Binding-site contacts:
Ligand atom C4 contacts residue TYR127 of chain 1.A at 4.0 Å (hydrophobic).
Ligand atom O contacts residue HIS249 of chain 1.A at 3.3 Å.
Ligand atom S2 contacts residue LEU130 of chain 1.A at 3.9 Å.
Ligand atom C8 contacts residue ARG88 of chain 1.A at 3.9 Å.
Ligand atom C2 contacts residue PHE163 of chain 1.A at 3.3 Å (hydrophobic).
Ligand atom S2 contacts residue MET164 of chain 1.A at 3.6 Å.
Ligand atom C18 contacts residue CYS85 of chain 1.A at 3.6 Å (hydrophobic).
Ligand atom C5 contacts residue CYS85 of chain 1.A at 3.9 Å (hydrophobic).
Ligand atom N contacts residue TYR127 of chain 1.A at 3.4 Å (h-bond).
Ligand atom O contacts residue TYR127 of chain 1.A at 3.7 Å.
Ligand atom O2 contacts residue SER142 of chain 1.A at 2.5 Å (h-bond).
Ligand atom C6 contacts residue SER89 of chain 1.A at 3.5 Å.
Ligand atom O contacts residue LYS167 of chain 1.A at 2.9 Å (salt-bridge).
Ligand atom C1 contacts residue PHE163 of chain 1.A at 3.5 Å (hydrophobic).
Ligand atom C19 contacts residue CYS85 of chain 1.A at 3.9 Å (hydrophobic).
Ligand atom C20 contacts residue PHE163 of chain 1.A at 3.8 Å (hydrophobic).
Ligand atom C17 contacts residue CYS85 of chain 1.A at 3.7 Å (hydrophobic).
Ligand atom CL1 contacts residue CYS85 of chain 1.A at 4.0 Å.
Ligand atom C contacts residue PHE163 of chain 1.A at 3.7 Å (hydrophobic).
Ligand atom O2 contacts residue ILE141 of chain 1.A at 3.4 Å.
Ligand atom C18 contacts residue MET164 of chain 1.A at 3.6 Å (hydrophobic).
Ligand atom C5 contacts residue TYR127 of chain 1.A at 3.9 Å (hydrophobic).
Ligand atom C10 contacts residue ARG88 of chain 1.A at 3.9 Å.
Ligand atom CL contacts residue PHE82 of chain 1.A at 3.6 Å.
Ligand atom C9 contacts residue ILE141 of chain 1.A at 3.5 Å (hydrophobic).
Ligand atom S2 contacts residue CYS85 of chain 1.A at 3.8 Å.
Ligand atom C2 contacts residue MET164 of chain 1.A at 3.4 Å (hydrophobic).
Ligand atom C3 contacts residue PHE163 of chain 1.A at 3.5 Å (hydrophobic).
Ligand atom N1 contacts residue ARG88 of chain 1.A at 3.2 Å.
Ligand atom C19 contacts residue PHE163 of chain 1.A at 3.8 Å (hydrophobic).
Ligand atom O3 contacts residue MET164 of chain 1.A at 3.4 Å.
Ligand atom O3 contacts residue LYS167 of chain 1.A at 3.8 Å.
Ligand atom C20 contacts residue PHE82 of chain 1.A at 3.9 Å (hydrophobic).
Ligand atom C8 contacts residue LEU130 of chain 1.A at 3.8 Å (hydrophobic).
Ligand atom O contacts residue PHE163 of chain 1.A at 3.7 Å.
Ligand atom C10 contacts residue SER142 of chain 1.A at 3.3 Å.
Ligand atom O1 contacts residue ARG88 of chain 1.A at 3.5 Å.
Ligand atom CL1 contacts residue HIS249 of chain 1.A at 3.7 Å.
Ligand atom C6 contacts residue CYS85 of chain 1.A at 3.7 Å (hydrophobic).
Ligand atom C5 contacts residue SER89 of chain 1.A at 3.4 Å.

A protein and the small-molecule ligand that binds it are described below.
Small molecule (SMILES): CCCCCC[C@@H](Sc1nc2ccc(NS(=O)(=O)c3ccc(Cl)cc3Cl)cc2s1)C(=O)O

Sequence of chain 1.A:
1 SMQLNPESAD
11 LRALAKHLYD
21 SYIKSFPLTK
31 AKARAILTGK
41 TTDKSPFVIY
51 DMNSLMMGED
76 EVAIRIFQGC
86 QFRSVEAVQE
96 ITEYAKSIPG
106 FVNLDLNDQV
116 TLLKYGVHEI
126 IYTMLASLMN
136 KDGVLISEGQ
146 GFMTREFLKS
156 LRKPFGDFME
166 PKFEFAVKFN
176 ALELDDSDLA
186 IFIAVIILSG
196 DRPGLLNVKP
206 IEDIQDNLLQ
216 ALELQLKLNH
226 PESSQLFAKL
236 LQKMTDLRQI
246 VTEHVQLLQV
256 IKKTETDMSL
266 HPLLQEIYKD